Binding-site contacts:
Ligand atom OG contacts residue PHE45 of chain 46.V at 3.3 Å (h-bond).
Ligand atom O contacts residue GLY42 of chain 46.V at 3.5 Å.
Ligand atom O contacts residue ARG46 of chain 46.V at 3.9 Å.
Ligand atom CD1 contacts residue ARG46 of chain 46.V at 3.9 Å.
Ligand atom CG contacts residue GLU911 of chain 46.X at 3.5 Å.
Ligand atom CE1 contacts residue ARG46 of chain 46.V at 3.7 Å.
Ligand atom CD2 contacts residue ALA20 of chain 46.V at 3.8 Å (hydrophobic).
Ligand atom CD1 contacts residue SER21 of chain 46.V at 3.4 Å.
Ligand atom N contacts residue GLY873 of chain 46.X at 3.8 Å.
Ligand atom OD1 contacts residue ARG666 of chain 46.X at 3.7 Å.
Ligand atom N contacts residue GLY42 of chain 46.V at 3.5 Å (h-bond).
Ligand atom N contacts residue SER871 of chain 46.X at 3.6 Å.
Ligand atom O contacts residue ASN634 of chain 46.X at 3.0 Å (h-bond).
Ligand atom N contacts residue ARG46 of chain 46.V at 3.9 Å.
Ligand atom OD2 contacts residue PRO864 of chain 46.X at 3.6 Å.
Ligand atom ND2 contacts residue THR49 of chain 46.V at 3.9 Å.
Ligand atom CD1 contacts residue ARG666 of chain 46.X at 3.9 Å.
Ligand atom CG contacts residue ASN634 of chain 46.X at 3.9 Å.
Ligand atom CB contacts residue ARG666 of chain 46.X at 3.9 Å.
Ligand atom CB contacts residue ALA874 of chain 46.X at 3.9 Å (hydrophobic).
Ligand atom OD1 contacts residue GLY667 of chain 46.X at 3.3 Å (h-bond).
Ligand atom CA contacts residue ARG666 of chain 46.X at 3.6 Å.
Ligand atom CB contacts residue GLU911 of chain 46.X at 3.6 Å.
Ligand atom CG contacts residue GLY667 of chain 46.X at 3.7 Å.
Ligand atom N contacts residue ARG666 of chain 46.X at 3.4 Å (salt-bridge).
Ligand atom OD1 contacts residue ASN634 of chain 46.X at 3.2 Å (h-bond).
Ligand atom OG contacts residue ARG46 of chain 46.V at 3.2 Å.
Ligand atom CB contacts residue GLY42 of chain 46.V at 3.7 Å.
Ligand atom OD2 contacts residue GLU911 of chain 46.X at 3.4 Å (salt-bridge).
Ligand atom O contacts residue ASN43 of chain 46.V at 3.6 Å.
Ligand atom CD1 contacts residue ARG33 of chain 46.V at 3.8 Å.
Ligand atom C contacts residue ASN634 of chain 46.X at 3.8 Å.
Ligand atom CB contacts residue ASN47 of chain 46.V at 3.7 Å.
Ligand atom N contacts residue ALA874 of chain 46.X at 3.8 Å.
Ligand atom N contacts residue ARG666 of chain 46.X at 3.4 Å.
Ligand atom C contacts residue ARG666 of chain 46.X at 3.7 Å.
Ligand atom OD2 contacts residue GLY667 of chain 46.X at 3.7 Å.
Ligand atom CB contacts residue PHE913 of chain 46.X at 3.9 Å (hydrophobic).
Ligand atom O contacts residue ALA874 of chain 46.X at 3.7 Å.
Ligand atom CG2 contacts residue TYR636 of chain 46.X at 3.8 Å (hydrophobic).

Sequence of chain 46.X:
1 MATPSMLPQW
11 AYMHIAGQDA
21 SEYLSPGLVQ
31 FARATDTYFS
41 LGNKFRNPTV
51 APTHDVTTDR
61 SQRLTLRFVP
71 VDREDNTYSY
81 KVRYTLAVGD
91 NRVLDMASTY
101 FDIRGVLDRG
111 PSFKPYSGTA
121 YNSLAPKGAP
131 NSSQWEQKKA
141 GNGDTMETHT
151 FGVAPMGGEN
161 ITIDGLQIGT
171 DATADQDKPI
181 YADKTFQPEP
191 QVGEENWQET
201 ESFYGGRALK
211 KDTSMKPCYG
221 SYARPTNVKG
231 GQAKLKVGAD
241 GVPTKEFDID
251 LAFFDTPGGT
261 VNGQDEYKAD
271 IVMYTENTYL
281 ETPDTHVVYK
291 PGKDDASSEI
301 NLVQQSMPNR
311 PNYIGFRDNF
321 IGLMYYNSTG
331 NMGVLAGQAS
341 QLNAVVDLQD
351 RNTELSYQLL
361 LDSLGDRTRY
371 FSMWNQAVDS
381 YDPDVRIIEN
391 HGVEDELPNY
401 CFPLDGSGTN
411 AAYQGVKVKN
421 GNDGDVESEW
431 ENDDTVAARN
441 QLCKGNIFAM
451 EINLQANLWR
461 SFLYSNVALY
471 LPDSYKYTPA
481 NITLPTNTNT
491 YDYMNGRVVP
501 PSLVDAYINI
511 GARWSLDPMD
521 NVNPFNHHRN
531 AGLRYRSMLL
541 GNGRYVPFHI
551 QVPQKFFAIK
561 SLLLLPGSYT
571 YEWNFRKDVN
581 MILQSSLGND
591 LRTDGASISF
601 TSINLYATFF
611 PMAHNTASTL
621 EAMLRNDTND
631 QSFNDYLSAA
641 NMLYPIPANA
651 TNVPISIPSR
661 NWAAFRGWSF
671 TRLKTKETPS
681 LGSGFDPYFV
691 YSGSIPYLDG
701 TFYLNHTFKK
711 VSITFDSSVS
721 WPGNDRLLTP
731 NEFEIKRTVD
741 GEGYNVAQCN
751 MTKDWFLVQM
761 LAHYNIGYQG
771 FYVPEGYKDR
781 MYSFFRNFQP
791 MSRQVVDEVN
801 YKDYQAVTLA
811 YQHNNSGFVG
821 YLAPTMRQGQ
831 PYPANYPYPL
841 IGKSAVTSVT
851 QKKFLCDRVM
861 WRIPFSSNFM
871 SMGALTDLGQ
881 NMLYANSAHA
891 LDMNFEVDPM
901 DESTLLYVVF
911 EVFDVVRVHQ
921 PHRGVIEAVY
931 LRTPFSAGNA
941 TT

This small molecule binds to this protein.
Small molecule (SMILES): CC[C@H](C)[C@H](NC(=O)[C@@H](N)CC(=O)O)C(=O)N[C@@H](CC(N)=O)C(=O)N[C@@H](Cc1ccccc1)C(=O)N[C@@H](CO)C(=O)N[C@@H](CO)C(=O)N[C@H](C=O)CC(C)C

Sequence of chain 46.V:
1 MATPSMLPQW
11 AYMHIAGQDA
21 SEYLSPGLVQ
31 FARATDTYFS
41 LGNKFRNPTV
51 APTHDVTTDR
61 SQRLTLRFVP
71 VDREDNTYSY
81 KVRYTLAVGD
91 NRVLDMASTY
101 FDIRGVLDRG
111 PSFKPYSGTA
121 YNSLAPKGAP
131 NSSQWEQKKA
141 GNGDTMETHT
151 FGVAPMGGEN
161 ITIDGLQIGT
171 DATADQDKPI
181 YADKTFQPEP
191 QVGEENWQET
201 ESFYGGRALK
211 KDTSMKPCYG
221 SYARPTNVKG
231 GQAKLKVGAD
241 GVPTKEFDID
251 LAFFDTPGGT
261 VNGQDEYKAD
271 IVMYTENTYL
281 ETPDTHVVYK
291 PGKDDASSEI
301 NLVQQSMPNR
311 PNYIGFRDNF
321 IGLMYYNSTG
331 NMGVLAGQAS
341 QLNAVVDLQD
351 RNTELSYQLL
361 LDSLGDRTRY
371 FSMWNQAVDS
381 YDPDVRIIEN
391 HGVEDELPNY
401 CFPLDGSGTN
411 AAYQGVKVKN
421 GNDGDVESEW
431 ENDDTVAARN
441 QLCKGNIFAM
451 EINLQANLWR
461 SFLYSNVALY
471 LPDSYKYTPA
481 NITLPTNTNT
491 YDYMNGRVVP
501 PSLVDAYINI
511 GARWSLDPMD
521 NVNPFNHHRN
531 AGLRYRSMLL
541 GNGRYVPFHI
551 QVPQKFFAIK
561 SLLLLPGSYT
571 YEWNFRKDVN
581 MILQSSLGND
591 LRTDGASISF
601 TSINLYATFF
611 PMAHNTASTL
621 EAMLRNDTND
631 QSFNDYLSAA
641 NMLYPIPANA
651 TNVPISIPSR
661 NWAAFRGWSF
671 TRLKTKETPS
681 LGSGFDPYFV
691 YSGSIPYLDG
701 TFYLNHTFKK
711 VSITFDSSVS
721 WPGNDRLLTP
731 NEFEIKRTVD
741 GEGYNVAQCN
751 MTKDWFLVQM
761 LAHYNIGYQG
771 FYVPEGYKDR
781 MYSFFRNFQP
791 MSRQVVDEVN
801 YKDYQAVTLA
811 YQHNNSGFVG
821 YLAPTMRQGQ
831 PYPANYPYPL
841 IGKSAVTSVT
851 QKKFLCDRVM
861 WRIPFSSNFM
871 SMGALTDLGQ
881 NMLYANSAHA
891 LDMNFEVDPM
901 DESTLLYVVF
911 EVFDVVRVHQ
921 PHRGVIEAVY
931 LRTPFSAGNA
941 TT